Binding-site contacts:
Ligand atom C21 contacts residue SER465 of chain 1.D at 3.5 Å.
Ligand atom C31 contacts residue LYS483 of chain 1.D at 3.9 Å.
Ligand atom N14 contacts residue TRP531 of chain 1.D at 3.4 Å.
Ligand atom N33 contacts residue ILE527 of chain 1.D at 3.5 Å.
Ligand atom C11 contacts residue ASP594 of chain 1.D at 3.4 Å.
Ligand atom C26 contacts residue ASN580 of chain 1.D at 3.5 Å.
Ligand atom C5 contacts residue PHE583 of chain 1.D at 4.0 Å (hydrophobic).
Ligand atom C20 contacts residue SER465 of chain 1.D at 3.9 Å.
Ligand atom O34 contacts residue PHE595 of chain 1.D at 3.9 Å.
Ligand atom C11 contacts residue PHE583 of chain 1.D at 3.5 Å (hydrophobic).
Ligand atom N14 contacts residue CYS532 of chain 1.D at 2.5 Å (h-bond).
Ligand atom C10 contacts residue ASP594 of chain 1.D at 3.1 Å.
Ligand atom C31 contacts residue ILE527 of chain 1.D at 3.7 Å (hydrophobic).
Ligand atom N33 contacts residue LYS483 of chain 1.D at 3.9 Å.
Ligand atom N4 contacts residue PHE583 of chain 1.D at 4.0 Å.
Ligand atom C8 contacts residue VAL471 of chain 1.D at 3.6 Å (hydrophobic).
Ligand atom C3 contacts residue PHE583 of chain 1.D at 3.7 Å (hydrophobic).
Ligand atom C2 contacts residue PHE583 of chain 1.D at 3.4 Å (hydrophobic).
Ligand atom C31 contacts residue THR529 of chain 1.D at 3.7 Å.
Ligand atom C16 contacts residue PHE583 of chain 1.D at 3.9 Å (hydrophobic).
Ligand atom N4 contacts residue VAL471 of chain 1.D at 3.9 Å.
Ligand atom C7 contacts residue PHE583 of chain 1.D at 3.8 Å (hydrophobic).
Ligand atom C15 contacts residue CYS532 of chain 1.D at 3.5 Å (hydrophobic).
Ligand atom O34 contacts residue ASP594 of chain 1.D at 2.9 Å (salt-bridge).
Ligand atom C20 contacts residue GLY464 of chain 1.D at 3.9 Å.
Ligand atom O34 contacts residue GLY593 of chain 1.D at 4.0 Å.
Ligand atom N14 contacts residue GLN530 of chain 1.D at 3.8 Å.
Ligand atom O34 contacts residue LYS483 of chain 1.D at 3.9 Å.
Ligand atom C32 contacts residue ILE527 of chain 1.D at 4.0 Å (hydrophobic).
Ligand atom C13 contacts residue TRP531 of chain 1.D at 3.6 Å (hydrophobic).
Ligand atom C15 contacts residue GLN530 of chain 1.D at 3.5 Å.
Ligand atom C8 contacts residue PHE583 of chain 1.D at 3.8 Å (hydrophobic).
Ligand atom C3 contacts residue VAL471 of chain 1.D at 4.0 Å (hydrophobic).
Ligand atom C9 contacts residue VAL471 of chain 1.D at 3.5 Å (hydrophobic).
Ligand atom C13 contacts residue CYS532 of chain 1.D at 3.3 Å (hydrophobic).
Ligand atom N1 contacts residue PHE583 of chain 1.D at 3.6 Å.
Ligand atom C30 contacts residue ALA481 of chain 1.D at 3.8 Å (hydrophobic).
Ligand atom C29 contacts residue VAL471 of chain 1.D at 4.0 Å (hydrophobic).
Ligand atom C30 contacts residue THR529 of chain 1.D at 3.3 Å.
Ligand atom C27 contacts residue TYR538 of chain 1.D at 3.8 Å (hydrophobic).

Sequence of chain 1.D:
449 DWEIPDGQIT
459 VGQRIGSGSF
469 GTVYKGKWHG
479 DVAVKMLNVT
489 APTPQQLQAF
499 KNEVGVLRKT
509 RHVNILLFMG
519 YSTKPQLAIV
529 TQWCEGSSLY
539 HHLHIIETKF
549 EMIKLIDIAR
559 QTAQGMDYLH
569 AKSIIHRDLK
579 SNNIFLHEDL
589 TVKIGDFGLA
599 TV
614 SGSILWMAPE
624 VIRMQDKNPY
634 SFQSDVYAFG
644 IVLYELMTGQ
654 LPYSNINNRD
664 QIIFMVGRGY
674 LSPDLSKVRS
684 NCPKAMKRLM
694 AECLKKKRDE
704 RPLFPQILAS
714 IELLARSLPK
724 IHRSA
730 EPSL

A protein and the small-molecule ligand that binds it are described below.
Small molecule (SMILES): CN(C)CCOc1ccc(-c2nc(-c3ccc4c(c3)CC/C4=N/O)c(-c3ccncc3)[nH]2)cc1